Binding-site contacts:
Ligand atom N1 contacts residue SER25 of chain 1.A at 2.8 Å (h-bond).
Ligand atom C7 contacts residue TYR8 of chain 1.A at 3.6 Å (hydrophobic).
Ligand atom N1 contacts residue TYR8 of chain 1.A at 3.8 Å.
Ligand atom C10 contacts residue TYR96 of chain 1.B at 3.5 Å (hydrophobic).
Ligand atom O4 contacts residue ARG95 of chain 1.A at 3.6 Å.
Ligand atom C11 contacts residue TYR153 of chain 1.A at 3.2 Å (hydrophobic).
Ligand atom O5 contacts residue TYR8 of chain 1.A at 3.7 Å.
Ligand atom O6 contacts residue LEU67 of chain 1.A at 3.6 Å.
Ligand atom O5 contacts residue ARG95 of chain 1.A at 3.8 Å.
Ligand atom C12 contacts residue SER25 of chain 1.A at 3.7 Å.
Ligand atom O2 contacts residue ARG95 of chain 1.A at 3.1 Å (salt-bridge).
Ligand atom O4 contacts residue GLN154 of chain 1.A at 3.2 Å (h-bond).
Ligand atom C11 contacts residue TYR96 of chain 1.B at 3.5 Å (hydrophobic).
Ligand atom C13 contacts residue TYR8 of chain 1.A at 3.5 Å (hydrophobic).
Ligand atom C13 contacts residue SER25 of chain 1.A at 3.5 Å.
Ligand atom C1 contacts residue LYS44 of chain 1.A at 1.4 Å.
Ligand atom C11 contacts residue ILE97 of chain 1.A at 3.8 Å (hydrophobic).
Ligand atom N contacts residue TYR8 of chain 1.A at 3.7 Å.
Ligand atom O3 contacts residue ARG95 of chain 1.A at 3.1 Å (salt-bridge).
Ligand atom C3 contacts residue TYR8 of chain 1.A at 3.5 Å (hydrophobic).
Ligand atom O4 contacts residue TYR153 of chain 1.A at 2.8 Å (h-bond).
Ligand atom C10 contacts residue TYR153 of chain 1.A at 3.6 Å (hydrophobic).
Ligand atom C12 contacts residue TYR8 of chain 1.A at 3.6 Å (hydrophobic).
Ligand atom O3 contacts residue ARG10 of chain 1.A at 3.2 Å (salt-bridge).
Ligand atom C4 contacts residue TYR8 of chain 1.A at 3.4 Å (hydrophobic).
Ligand atom O1 contacts residue TYR96 of chain 1.B at 2.8 Å (h-bond).
Ligand atom O1 contacts residue TRP157 of chain 1.A at 3.6 Å.
Ligand atom C5 contacts residue TYR8 of chain 1.A at 3.7 Å (hydrophobic).
Ligand atom C12 contacts residue ARG10 of chain 1.A at 3.7 Å.
Ligand atom C contacts residue HIS59 of chain 1.A at 3.2 Å.
Ligand atom C8 contacts residue TYR96 of chain 1.B at 3.7 Å (hydrophobic).
Ligand atom O5 contacts residue SER25 of chain 1.A at 3.8 Å.
Ligand atom C contacts residue LYS44 of chain 1.A at 1.9 Å.
Ligand atom C2 contacts residue LYS44 of chain 1.A at 2.8 Å.
Ligand atom O2 contacts residue ARG10 of chain 1.A at 3.5 Å (salt-bridge).
Ligand atom C8 contacts residue TRP157 of chain 1.A at 3.4 Å (hydrophobic).
Ligand atom C7 contacts residue TRP157 of chain 1.A at 3.4 Å (hydrophobic).
Ligand atom O5 contacts residue ARG10 of chain 1.A at 2.7 Å (salt-bridge).
Ligand atom O6 contacts residue SER25 of chain 1.A at 3.3 Å (h-bond).
Ligand atom O2 contacts residue ILE97 of chain 1.A at 3.7 Å.

Sequence of chain 1.B:
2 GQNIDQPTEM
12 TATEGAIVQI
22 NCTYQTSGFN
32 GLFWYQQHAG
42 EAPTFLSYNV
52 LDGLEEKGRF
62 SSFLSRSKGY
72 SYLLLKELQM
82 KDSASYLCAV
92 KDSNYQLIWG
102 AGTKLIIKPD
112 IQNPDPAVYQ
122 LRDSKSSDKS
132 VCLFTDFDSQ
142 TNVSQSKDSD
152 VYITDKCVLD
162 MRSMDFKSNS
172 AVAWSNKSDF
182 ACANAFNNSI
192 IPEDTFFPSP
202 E

Sequence of chain 1.A:
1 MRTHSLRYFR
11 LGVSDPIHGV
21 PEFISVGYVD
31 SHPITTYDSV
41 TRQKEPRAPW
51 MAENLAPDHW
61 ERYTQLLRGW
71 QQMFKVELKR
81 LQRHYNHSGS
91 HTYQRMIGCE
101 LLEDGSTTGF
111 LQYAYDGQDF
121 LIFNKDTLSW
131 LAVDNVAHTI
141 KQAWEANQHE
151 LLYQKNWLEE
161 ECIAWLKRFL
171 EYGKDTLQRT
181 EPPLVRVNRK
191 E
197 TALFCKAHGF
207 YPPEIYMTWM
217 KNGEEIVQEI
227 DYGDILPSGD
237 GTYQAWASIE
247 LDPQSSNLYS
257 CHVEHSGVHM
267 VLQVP

A protein and the small-molecule ligand that binds it are described below.
Small molecule (SMILES): CC(=O)/C=C/c1c(CC[C@H](O)[C@H](O)[C@H](O)CO)[nH]c(=O)[nH]c1=O